Binding-site contacts:
Ligand atom C4 contacts residue GLU482 of chain 1.A at 3.8 Å.
Ligand atom C4 contacts residue MET259 of chain 1.A at 3.9 Å (hydrophobic).
Ligand atom C8 contacts residue SER262 of chain 1.A at 4.2 Å.
Ligand atom C4 contacts residue THR5 of chain 1.C at 4.2 Å.
Ligand atom C2 contacts residue GLU260 of chain 1.A at 4.4 Å.
Ligand atom O7 contacts residue GLU260 of chain 1.A at 4.3 Å.
Ligand atom O5 contacts residue THR5 of chain 1.C at 3.2 Å (h-bond).
Ligand atom C7 contacts residue GLU260 of chain 1.A at 4.0 Å.
Ligand atom C2 contacts residue HIS261 of chain 1.A at 4.2 Å.
Ligand atom C8 contacts residue LEU252 of chain 1.A at 3.8 Å (hydrophobic).
Ligand atom C5 contacts residue THR5 of chain 1.C at 3.6 Å.
Ligand atom O3 contacts residue LEU255 of chain 1.A at 4.0 Å.
Ligand atom N2 contacts residue VAL6 of chain 1.C at 3.5 Å.
Ligand atom N2 contacts residue THR5 of chain 1.C at 3.2 Å (h-bond).
Ligand atom O4 contacts residue GLU482 of chain 1.A at 3.1 Å (salt-bridge).
Ligand atom C8 contacts residue GLU260 of chain 1.A at 4.2 Å.
Ligand atom C1 contacts residue VAL6 of chain 1.C at 3.4 Å (hydrophobic).
Ligand atom C8 contacts residue VAL6 of chain 1.C at 4.0 Å (hydrophobic).
Ligand atom O7 contacts residue SER262 of chain 1.A at 3.0 Å (h-bond).
Ligand atom C2 contacts residue VAL6 of chain 1.C at 3.9 Å (hydrophobic).
Ligand atom C2 contacts residue THR5 of chain 1.C at 3.3 Å.
Ligand atom C1 contacts residue THR5 of chain 1.C at 2.8 Å.
Ligand atom O3 contacts residue GLU260 of chain 1.A at 2.7 Å (salt-bridge).
Ligand atom N2 contacts residue GLU260 of chain 1.A at 4.0 Å.
Ligand atom C3 contacts residue THR5 of chain 1.C at 3.5 Å.
Ligand atom C3 contacts residue MET259 of chain 1.A at 4.1 Å (hydrophobic).
Ligand atom C7 contacts residue VAL6 of chain 1.C at 3.6 Å (hydrophobic).
Ligand atom O3 contacts residue HIS261 of chain 1.A at 2.8 Å (h-bond).
Ligand atom C3 contacts residue GLU260 of chain 1.A at 3.6 Å.
Ligand atom C5 contacts residue MET259 of chain 1.A at 4.1 Å (hydrophobic).
Ligand atom C4 contacts residue HIS261 of chain 1.A at 4.2 Å.
Ligand atom O6 contacts residue MET259 of chain 1.A at 4.2 Å.
Ligand atom O4 contacts residue HIS261 of chain 1.A at 3.5 Å (h-bond).
Ligand atom O6 contacts residue GLU482 of chain 1.A at 2.8 Å (salt-bridge).
Ligand atom C6 contacts residue GLU482 of chain 1.A at 3.9 Å.
Ligand atom C7 contacts residue SER262 of chain 1.A at 3.9 Å.
Ligand atom O7 contacts residue HIS261 of chain 1.A at 3.7 Å.
Ligand atom C3 contacts residue HIS261 of chain 1.A at 3.9 Å.
Ligand atom C7 contacts residue HIS261 of chain 1.A at 4.2 Å.
Ligand atom O7 contacts residue VAL6 of chain 1.C at 3.8 Å.

The protein below binds the small molecule below.
Small molecule (SMILES): CC(=O)N[C@@H]1[C@@H](O)[C@@H](O)[C@@H](CO)O[C@@H]1O

Sequence of chain 1.C:
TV

Sequence of chain 1.A:
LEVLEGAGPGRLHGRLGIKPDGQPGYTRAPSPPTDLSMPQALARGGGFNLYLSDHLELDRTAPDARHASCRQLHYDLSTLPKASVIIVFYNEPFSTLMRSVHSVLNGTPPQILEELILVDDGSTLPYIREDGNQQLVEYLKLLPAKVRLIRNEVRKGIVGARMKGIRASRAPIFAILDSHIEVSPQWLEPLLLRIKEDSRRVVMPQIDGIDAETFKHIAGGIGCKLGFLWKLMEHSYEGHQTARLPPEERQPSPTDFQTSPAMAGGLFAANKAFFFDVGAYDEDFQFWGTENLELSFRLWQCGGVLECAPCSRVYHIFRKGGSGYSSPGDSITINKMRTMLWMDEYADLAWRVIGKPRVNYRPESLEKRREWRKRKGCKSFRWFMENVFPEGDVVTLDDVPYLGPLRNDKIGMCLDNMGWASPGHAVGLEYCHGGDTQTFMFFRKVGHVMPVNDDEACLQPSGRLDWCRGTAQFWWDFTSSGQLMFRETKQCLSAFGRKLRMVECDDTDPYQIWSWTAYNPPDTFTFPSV